Sequence of chain 2.A:
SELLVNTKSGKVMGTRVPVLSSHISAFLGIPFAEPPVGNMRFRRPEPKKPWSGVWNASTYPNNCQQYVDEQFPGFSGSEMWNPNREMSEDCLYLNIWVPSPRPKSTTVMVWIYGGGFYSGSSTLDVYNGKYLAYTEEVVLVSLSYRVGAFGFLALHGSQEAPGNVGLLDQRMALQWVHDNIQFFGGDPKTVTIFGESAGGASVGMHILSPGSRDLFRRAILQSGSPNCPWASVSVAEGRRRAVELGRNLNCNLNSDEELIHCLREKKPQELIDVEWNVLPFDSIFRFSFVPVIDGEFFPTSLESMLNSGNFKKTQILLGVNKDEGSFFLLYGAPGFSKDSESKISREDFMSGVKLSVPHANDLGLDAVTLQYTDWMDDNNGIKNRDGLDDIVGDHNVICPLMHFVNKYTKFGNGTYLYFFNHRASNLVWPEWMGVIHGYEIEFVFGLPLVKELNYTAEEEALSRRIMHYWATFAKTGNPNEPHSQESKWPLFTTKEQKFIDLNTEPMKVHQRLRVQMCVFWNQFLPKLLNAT

Binding-site contacts:
Ligand atom C5 contacts residue GB1 of chain 2.D at 4.4 Å.
Ligand atom C4 contacts residue GLU199 of chain 2.A at 3.8 Å.
Ligand atom N2 contacts residue TRP84 of chain 2.A at 3.9 Å.
Ligand atom C3 contacts residue GLY117 of chain 2.A at 4.4 Å.
Ligand atom O1 contacts residue TRP84 of chain 2.A at 4.2 Å.
Ligand atom C1 contacts residue GLY118 of chain 2.A at 4.0 Å.
Ligand atom C6 contacts residue TRP84 of chain 2.A at 3.7 Å (hydrophobic).
Ligand atom N2 contacts residue HIS440 of chain 2.A at 3.6 Å (h-bond).
Ligand atom O1 contacts residue ILE439 of chain 2.A at 4.0 Å.
Ligand atom C5 contacts residue TRP84 of chain 2.A at 3.7 Å (hydrophobic).
Ligand atom C2 contacts residue GLY117 of chain 2.A at 3.8 Å.
Ligand atom O1 contacts residue HIS440 of chain 2.A at 2.2 Å (h-bond).
Ligand atom C6 contacts residue HIS440 of chain 2.A at 4.1 Å.
Ligand atom C2 contacts residue GLY118 of chain 2.A at 3.6 Å.
Ligand atom N2 contacts residue PHE330 of chain 2.A at 3.8 Å.
Ligand atom C3 contacts residue GLU199 of chain 2.A at 3.3 Å.
Ligand atom N1 contacts residue TRP84 of chain 2.A at 3.6 Å.
Ligand atom C3 contacts residue TYR130 of chain 2.A at 4.3 Å (hydrophobic).
Ligand atom C2 contacts residue GLU199 of chain 2.A at 4.5 Å.
Ligand atom C2 contacts residue TRP84 of chain 2.A at 3.9 Å (hydrophobic).
Ligand atom C4 contacts residue GLY441 of chain 2.A at 4.4 Å.
Ligand atom C2 contacts residue TYR130 of chain 2.A at 4.2 Å (hydrophobic).
Ligand atom C5 contacts residue HIS440 of chain 2.A at 4.3 Å.
Ligand atom O1 contacts residue GLY441 of chain 2.A at 3.9 Å.
Ligand atom C3 contacts residue GLY118 of chain 2.A at 4.2 Å.
Ligand atom C6 contacts residue PHE330 of chain 2.A at 4.3 Å (hydrophobic).
Ligand atom C1 contacts residue TRP84 of chain 2.A at 3.8 Å (hydrophobic).
Ligand atom C3 contacts residue TRP84 of chain 2.A at 3.8 Å (hydrophobic).
Ligand atom C3 contacts residue GB1 of chain 2.D at 3.9 Å.
Ligand atom C2 contacts residue GB1 of chain 2.D at 4.3 Å.
Ligand atom C7 contacts residue TRP84 of chain 2.A at 3.5 Å (hydrophobic).
Ligand atom O1 contacts residue TYR442 of chain 2.A at 3.9 Å.
Ligand atom C4 contacts residue TRP84 of chain 2.A at 3.7 Å (hydrophobic).
Ligand atom C7 contacts residue PHE330 of chain 2.A at 3.7 Å (hydrophobic).
Ligand atom O1 contacts residue PHE330 of chain 2.A at 4.2 Å.
Ligand atom C4 contacts residue GB1 of chain 2.D at 4.0 Å.
Ligand atom C4 contacts residue HIS440 of chain 2.A at 4.1 Å.

The small molecule below binds the protein below.
Small molecule (SMILES): CN1C=CC=C/C1=C/NO